Sequence of chain 1.E:
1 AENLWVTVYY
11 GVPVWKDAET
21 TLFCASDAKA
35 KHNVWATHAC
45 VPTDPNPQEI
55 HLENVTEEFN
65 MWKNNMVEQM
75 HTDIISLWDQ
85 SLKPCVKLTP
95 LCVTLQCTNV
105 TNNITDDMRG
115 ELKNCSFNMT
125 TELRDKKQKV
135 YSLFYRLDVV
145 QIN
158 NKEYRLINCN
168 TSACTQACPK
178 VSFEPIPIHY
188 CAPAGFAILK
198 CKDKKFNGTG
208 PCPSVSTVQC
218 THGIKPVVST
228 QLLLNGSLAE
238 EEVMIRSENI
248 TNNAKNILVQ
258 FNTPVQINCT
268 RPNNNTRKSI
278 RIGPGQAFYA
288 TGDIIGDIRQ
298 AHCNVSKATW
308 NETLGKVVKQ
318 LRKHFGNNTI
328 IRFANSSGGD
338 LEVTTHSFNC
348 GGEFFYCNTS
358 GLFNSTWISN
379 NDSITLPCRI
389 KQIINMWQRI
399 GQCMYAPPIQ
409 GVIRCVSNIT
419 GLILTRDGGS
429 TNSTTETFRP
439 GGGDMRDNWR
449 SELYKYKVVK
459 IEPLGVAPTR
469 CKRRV

The protein below binds the small molecule below.
Small molecule (SMILES): CC(=O)N[C@H]1[C@H](O[C@H]2[C@H](O)[C@@H](NC(C)=O)CO[C@@H]2CO)O[C@H](CO)[C@@H](O)[C@@H]1O

Binding-site contacts:
Ligand atom C3 contacts residue ASP290 of chain 1.E at 4.3 Å.
Ligand atom N2 contacts residue ASP290 of chain 1.E at 3.1 Å (salt-bridge).
Ligand atom C7 contacts residue VAL104 of chain 1.E at 4.5 Å (hydrophobic).
Ligand atom C1 contacts residue ASN118 of chain 1.E at 1.4 Å.
Ligand atom C8 contacts residue ASN118 of chain 1.E at 4.3 Å.
Ligand atom O7 contacts residue ASN118 of chain 1.E at 3.1 Å (h-bond).
Ligand atom C8 contacts residue LEU137 of chain 1.E at 4.2 Å (hydrophobic).
Ligand atom C2 contacts residue ASP290 of chain 1.E at 4.3 Å.
Ligand atom C2 contacts residue ASN118 of chain 1.E at 2.5 Å.
Ligand atom C7 contacts residue ASN106 of chain 1.E at 4.4 Å.
Ligand atom C5 contacts residue ASN118 of chain 1.E at 3.6 Å.
Ligand atom N2 contacts residue TYR135 of chain 1.E at 4.4 Å.
Ligand atom O5 contacts residue TYR135 of chain 1.E at 4.3 Å.
Ligand atom C1 contacts residue TYR135 of chain 1.E at 3.9 Å (hydrophobic).
Ligand atom C8 contacts residue ASN106 of chain 1.E at 4.2 Å.
Ligand atom C8 contacts residue VAL104 of chain 1.E at 3.9 Å (hydrophobic).
Ligand atom O6 contacts residue SER120 of chain 1.E at 4.4 Å.
Ligand atom C7 contacts residue ASP290 of chain 1.E at 3.6 Å.
Ligand atom C3 contacts residue TYR135 of chain 1.E at 4.1 Å (hydrophobic).
Ligand atom O4 contacts residue TYR135 of chain 1.E at 4.2 Å.
Ligand atom C8 contacts residue ASP290 of chain 1.E at 3.0 Å.
Ligand atom O3 contacts residue ASP290 of chain 1.E at 3.8 Å.
Ligand atom N2 contacts residue LEU137 of chain 1.E at 4.5 Å.
Ligand atom C3 contacts residue ASN118 of chain 1.E at 3.8 Å.
Ligand atom C7 contacts residue ASN118 of chain 1.E at 3.2 Å.
Ligand atom O6 contacts residue TYR135 of chain 1.E at 4.4 Å.
Ligand atom C4 contacts residue ASN118 of chain 1.E at 4.2 Å.
Ligand atom O5 contacts residue ASN118 of chain 1.E at 2.4 Å (h-bond).
Ligand atom C2 contacts residue TYR135 of chain 1.E at 4.4 Å (hydrophobic).
Ligand atom N2 contacts residue ASN118 of chain 1.E at 2.9 Å (h-bond).
Ligand atom O7 contacts residue VAL104 of chain 1.E at 4.3 Å.
Ligand atom C5 contacts residue TYR135 of chain 1.E at 4.2 Å (hydrophobic).
Ligand atom O7 contacts residue ASN106 of chain 1.E at 4.2 Å.